Sequence of chain 1.B:
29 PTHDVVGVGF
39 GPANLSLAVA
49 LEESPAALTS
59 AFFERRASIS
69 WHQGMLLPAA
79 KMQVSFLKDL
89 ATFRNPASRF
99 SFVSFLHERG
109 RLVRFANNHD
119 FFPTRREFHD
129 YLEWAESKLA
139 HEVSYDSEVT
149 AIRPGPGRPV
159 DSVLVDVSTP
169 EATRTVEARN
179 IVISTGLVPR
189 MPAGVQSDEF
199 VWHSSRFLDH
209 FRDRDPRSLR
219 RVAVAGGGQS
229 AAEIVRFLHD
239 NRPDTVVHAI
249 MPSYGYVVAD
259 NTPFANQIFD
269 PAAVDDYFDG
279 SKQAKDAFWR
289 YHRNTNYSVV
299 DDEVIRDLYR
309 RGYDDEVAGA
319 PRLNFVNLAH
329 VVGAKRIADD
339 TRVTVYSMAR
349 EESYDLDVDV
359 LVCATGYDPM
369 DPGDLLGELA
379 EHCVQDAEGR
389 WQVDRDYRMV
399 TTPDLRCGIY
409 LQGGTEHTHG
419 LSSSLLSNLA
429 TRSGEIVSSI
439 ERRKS

Binding-site contacts:
Ligand atom CA contacts residue PHE267 of chain 1.B at 3.4 Å (hydrophobic).
Ligand atom CB contacts residue PHE267 of chain 1.B at 4.5 Å (hydrophobic).
Ligand atom CB contacts residue VAL82 of chain 1.B at 4.0 Å (hydrophobic).
Ligand atom C contacts residue SER425 of chain 1.B at 3.5 Å.
Ligand atom CB contacts residue GLN81 of chain 1.B at 3.6 Å.
Ligand atom CG contacts residue PHE267 of chain 1.B at 4.2 Å (hydrophobic).
Ligand atom N contacts residue GLN81 of chain 1.B at 4.3 Å.
Ligand atom O contacts residue VAL82 of chain 1.B at 4.0 Å.
Ligand atom NE contacts residue NAP1 of chain 1.L at 3.7 Å.
Ligand atom C contacts residue PHE267 of chain 1.B at 3.6 Å (hydrophobic).
Ligand atom OXT contacts residue LYS86 of chain 1.B at 3.1 Å (salt-bridge).
Ligand atom CG contacts residue GLN81 of chain 1.B at 3.9 Å.
Ligand atom NE contacts residue GLN81 of chain 1.B at 3.7 Å.
Ligand atom CA contacts residue ASN264 of chain 1.B at 3.7 Å.
Ligand atom CD contacts residue GLN81 of chain 1.B at 3.8 Å.
Ligand atom CG contacts residue LEU423 of chain 1.B at 4.2 Å (hydrophobic).
Ligand atom CD contacts residue ASN294 of chain 1.B at 3.6 Å.
Ligand atom OXT contacts residue VAL82 of chain 1.B at 3.5 Å.
Ligand atom CA contacts residue GLN81 of chain 1.B at 4.5 Å.
Ligand atom C contacts residue ASN264 of chain 1.B at 3.9 Å.
Ligand atom O contacts residue ASN264 of chain 1.B at 3.0 Å (h-bond).
Ligand atom NE contacts residue ASN294 of chain 1.B at 2.7 Å (h-bond).
Ligand atom N contacts residue ASN264 of chain 1.B at 2.8 Å (h-bond).
Ligand atom CB contacts residue FDA1 of chain 1.K at 4.5 Å.
Ligand atom O contacts residue LYS86 of chain 1.B at 3.2 Å (salt-bridge).
Ligand atom CA contacts residue SER425 of chain 1.B at 4.0 Å.
Ligand atom CD contacts residue LEU423 of chain 1.B at 4.0 Å (hydrophobic).
Ligand atom O contacts residue PHE267 of chain 1.B at 4.1 Å.
Ligand atom CG contacts residue ASN294 of chain 1.B at 4.4 Å.
Ligand atom NE contacts residue THR293 of chain 1.B at 4.1 Å.
Ligand atom OXT contacts residue PHE267 of chain 1.B at 3.5 Å.
Ligand atom CG contacts residue THR293 of chain 1.B at 3.9 Å.
Ligand atom N contacts residue PHE267 of chain 1.B at 3.6 Å.
Ligand atom OXT contacts residue SER425 of chain 1.B at 2.4 Å (h-bond).
Ligand atom CD contacts residue FDA1 of chain 1.K at 3.9 Å.
Ligand atom CB contacts residue SER425 of chain 1.B at 3.9 Å.
Ligand atom C contacts residue LYS86 of chain 1.B at 3.6 Å.
Ligand atom C contacts residue VAL82 of chain 1.B at 3.8 Å (hydrophobic).
Ligand atom N contacts residue ASN259 of chain 1.B at 3.9 Å.

A protein and the small-molecule ligand that binds it are described below.
Small molecule (SMILES): NCCC[C@H](N)C(=O)O